A small-molecule ligand and the protein it binds are described below.
Small molecule (SMILES): CC(=O)N[C@@H]1[C@@H](O)[C@H](O)[C@@H](CO)O[C@H]1O

Sequence of chain 1.A:
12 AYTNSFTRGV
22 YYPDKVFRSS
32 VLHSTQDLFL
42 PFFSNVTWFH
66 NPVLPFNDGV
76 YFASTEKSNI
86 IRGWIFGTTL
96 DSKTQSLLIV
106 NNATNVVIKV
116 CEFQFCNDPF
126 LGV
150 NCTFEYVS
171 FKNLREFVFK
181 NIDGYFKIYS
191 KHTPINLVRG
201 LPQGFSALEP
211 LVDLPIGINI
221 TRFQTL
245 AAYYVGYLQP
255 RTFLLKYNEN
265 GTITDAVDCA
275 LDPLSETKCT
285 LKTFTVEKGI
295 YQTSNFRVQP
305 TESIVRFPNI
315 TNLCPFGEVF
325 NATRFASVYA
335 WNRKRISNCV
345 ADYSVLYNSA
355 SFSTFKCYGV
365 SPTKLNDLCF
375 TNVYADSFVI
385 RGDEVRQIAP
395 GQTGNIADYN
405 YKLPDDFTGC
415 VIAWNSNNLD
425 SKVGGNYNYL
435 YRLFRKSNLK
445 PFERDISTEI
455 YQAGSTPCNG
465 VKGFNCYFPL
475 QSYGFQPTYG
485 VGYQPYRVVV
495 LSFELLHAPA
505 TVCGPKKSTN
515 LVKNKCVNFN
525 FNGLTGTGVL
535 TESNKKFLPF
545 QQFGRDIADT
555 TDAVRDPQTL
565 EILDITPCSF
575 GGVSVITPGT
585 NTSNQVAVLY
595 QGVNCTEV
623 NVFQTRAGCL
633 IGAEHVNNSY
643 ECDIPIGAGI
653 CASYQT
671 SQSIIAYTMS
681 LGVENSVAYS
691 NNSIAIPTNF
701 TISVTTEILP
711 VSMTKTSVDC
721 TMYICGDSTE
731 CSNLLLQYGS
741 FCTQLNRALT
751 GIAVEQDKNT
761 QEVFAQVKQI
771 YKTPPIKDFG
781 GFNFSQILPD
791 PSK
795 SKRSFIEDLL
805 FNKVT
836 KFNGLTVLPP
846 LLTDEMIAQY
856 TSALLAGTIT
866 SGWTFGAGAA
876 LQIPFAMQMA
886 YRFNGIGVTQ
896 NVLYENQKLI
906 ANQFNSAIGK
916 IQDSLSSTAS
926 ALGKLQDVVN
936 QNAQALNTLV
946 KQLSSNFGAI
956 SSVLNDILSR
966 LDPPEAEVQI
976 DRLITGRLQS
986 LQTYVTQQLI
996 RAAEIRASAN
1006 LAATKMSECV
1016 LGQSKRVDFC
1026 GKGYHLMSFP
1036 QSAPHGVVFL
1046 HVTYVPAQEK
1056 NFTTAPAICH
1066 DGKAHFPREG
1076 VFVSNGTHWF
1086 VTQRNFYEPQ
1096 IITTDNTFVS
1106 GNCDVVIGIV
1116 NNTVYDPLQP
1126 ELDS

Binding-site contacts:
Ligand atom C7 contacts residue ASN783 of chain 1.A at 3.2 Å.
Ligand atom N2 contacts residue ASN783 of chain 1.A at 2.9 Å (h-bond).
Ligand atom C6 contacts residue SER785 of chain 1.A at 4.2 Å.
Ligand atom C8 contacts residue ASN783 of chain 1.A at 4.0 Å.
Ligand atom O7 contacts residue ASN783 of chain 1.A at 3.4 Å (h-bond).
Ligand atom C1 contacts residue SER785 of chain 1.A at 3.4 Å.
Ligand atom C5 contacts residue ASN783 of chain 1.A at 3.6 Å.
Ligand atom O5 contacts residue SER785 of chain 1.A at 3.2 Å (h-bond).
Ligand atom C6 contacts residue GLN786 of chain 1.A at 3.5 Å.
Ligand atom C5 contacts residue SER785 of chain 1.A at 3.6 Å.
Ligand atom O6 contacts residue GLN786 of chain 1.A at 3.9 Å.
Ligand atom C4 contacts residue ASN783 of chain 1.A at 4.2 Å.
Ligand atom C2 contacts residue ASN783 of chain 1.A at 2.5 Å.
Ligand atom C3 contacts residue ASN783 of chain 1.A at 3.8 Å.
Ligand atom C5 contacts residue GLN786 of chain 1.A at 4.5 Å.
Ligand atom C1 contacts residue ASN783 of chain 1.A at 1.4 Å.
Ligand atom O5 contacts residue ASN783 of chain 1.A at 2.4 Å (h-bond).